Sequence of chain 1.C:
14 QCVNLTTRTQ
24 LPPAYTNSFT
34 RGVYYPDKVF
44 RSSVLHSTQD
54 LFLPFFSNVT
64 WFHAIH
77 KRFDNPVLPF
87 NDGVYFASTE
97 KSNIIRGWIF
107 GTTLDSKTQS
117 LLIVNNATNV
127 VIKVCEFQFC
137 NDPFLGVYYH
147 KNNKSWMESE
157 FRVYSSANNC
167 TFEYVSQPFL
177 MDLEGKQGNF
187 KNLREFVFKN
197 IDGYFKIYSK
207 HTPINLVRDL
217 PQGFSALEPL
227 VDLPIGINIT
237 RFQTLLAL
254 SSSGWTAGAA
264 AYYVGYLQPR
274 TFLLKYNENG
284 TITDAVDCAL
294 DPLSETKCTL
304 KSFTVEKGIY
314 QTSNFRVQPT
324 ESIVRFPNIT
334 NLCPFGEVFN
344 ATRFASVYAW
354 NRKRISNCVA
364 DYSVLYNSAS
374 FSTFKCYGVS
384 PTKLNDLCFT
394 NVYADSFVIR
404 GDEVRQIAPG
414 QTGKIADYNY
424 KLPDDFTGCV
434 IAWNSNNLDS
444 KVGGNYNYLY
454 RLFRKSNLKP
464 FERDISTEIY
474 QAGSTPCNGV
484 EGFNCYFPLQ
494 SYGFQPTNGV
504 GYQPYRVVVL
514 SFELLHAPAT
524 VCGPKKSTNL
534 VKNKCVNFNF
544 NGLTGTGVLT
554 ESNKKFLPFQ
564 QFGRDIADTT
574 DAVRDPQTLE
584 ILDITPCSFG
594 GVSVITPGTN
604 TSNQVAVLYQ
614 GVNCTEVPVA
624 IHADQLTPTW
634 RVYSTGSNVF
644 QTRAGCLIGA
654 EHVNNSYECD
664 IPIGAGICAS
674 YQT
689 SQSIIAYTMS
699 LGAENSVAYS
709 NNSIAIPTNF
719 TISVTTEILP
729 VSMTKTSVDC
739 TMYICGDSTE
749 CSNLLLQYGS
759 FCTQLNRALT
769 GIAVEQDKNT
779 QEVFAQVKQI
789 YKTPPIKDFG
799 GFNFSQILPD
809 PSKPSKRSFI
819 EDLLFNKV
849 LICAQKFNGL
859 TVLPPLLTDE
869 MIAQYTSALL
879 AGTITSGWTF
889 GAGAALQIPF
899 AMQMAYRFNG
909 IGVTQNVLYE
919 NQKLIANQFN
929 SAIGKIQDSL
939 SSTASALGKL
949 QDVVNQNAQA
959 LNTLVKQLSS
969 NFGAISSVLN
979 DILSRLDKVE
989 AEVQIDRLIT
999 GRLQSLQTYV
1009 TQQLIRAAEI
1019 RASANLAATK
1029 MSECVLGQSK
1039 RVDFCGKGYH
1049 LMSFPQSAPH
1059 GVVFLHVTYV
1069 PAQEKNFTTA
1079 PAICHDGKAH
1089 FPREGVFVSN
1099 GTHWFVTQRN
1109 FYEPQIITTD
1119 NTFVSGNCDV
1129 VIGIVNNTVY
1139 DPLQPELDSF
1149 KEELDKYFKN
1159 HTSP

The protein below binds the small molecule below.
Small molecule (SMILES): CC(=O)N[C@H]1[C@H](O[C@H]2[C@H](O)[C@@H](NC(C)=O)CO[C@@H]2CO)O[C@H](CO)[C@@H](O)[C@@H]1O

Binding-site contacts:
Ligand atom C5 contacts residue VAL171 of chain 1.C at 4.4 Å (hydrophobic).
Ligand atom C1 contacts residue ASN122 of chain 1.C at 1.4 Å.
Ligand atom C6 contacts residue VAL127 of chain 1.C at 4.5 Å (hydrophobic).
Ligand atom O7 contacts residue GLU154 of chain 1.C at 3.9 Å.
Ligand atom C8 contacts residue VAL171 of chain 1.C at 3.7 Å (hydrophobic).
Ligand atom O3 contacts residue ASN125 of chain 1.C at 4.4 Å.
Ligand atom O7 contacts residue VAL171 of chain 1.C at 3.6 Å.
Ligand atom C2 contacts residue ASN125 of chain 1.C at 3.8 Å.
Ligand atom C7 contacts residue GLU154 of chain 1.C at 3.9 Å.
Ligand atom C7 contacts residue THR124 of chain 1.C at 3.7 Å.
Ligand atom C5 contacts residue ASN122 of chain 1.C at 3.7 Å.
Ligand atom O4 contacts residue ASN125 of chain 1.C at 3.8 Å.
Ligand atom C4 contacts residue ASN122 of chain 1.C at 4.3 Å.
Ligand atom C8 contacts residue ASN122 of chain 1.C at 4.1 Å.
Ligand atom C4 contacts residue ASN125 of chain 1.C at 3.7 Å.
Ligand atom C3 contacts residue THR124 of chain 1.C at 4.2 Å.
Ligand atom O7 contacts residue ASN122 of chain 1.C at 3.7 Å.
Ligand atom C7 contacts residue VAL171 of chain 1.C at 4.1 Å (hydrophobic).
Ligand atom C8 contacts residue THR124 of chain 1.C at 3.2 Å.
Ligand atom O5 contacts residue ASN125 of chain 1.C at 3.9 Å.
Ligand atom C5 contacts residue ASN125 of chain 1.C at 3.4 Å.
Ligand atom O3 contacts residue THR124 of chain 1.C at 4.4 Å.
Ligand atom N2 contacts residue ASN122 of chain 1.C at 2.8 Å (h-bond).
Ligand atom C3 contacts residue ASN125 of chain 1.C at 3.3 Å.
Ligand atom C8 contacts residue GLU154 of chain 1.C at 3.6 Å.
Ligand atom C2 contacts residue ASN122 of chain 1.C at 2.5 Å.
Ligand atom C7 contacts residue ASN122 of chain 1.C at 3.4 Å.
Ligand atom C3 contacts residue ASN122 of chain 1.C at 3.8 Å.
Ligand atom C1 contacts residue ASN125 of chain 1.C at 3.5 Å.
Ligand atom O5 contacts residue ASN122 of chain 1.C at 2.4 Å (h-bond).
Ligand atom O5 contacts residue VAL127 of chain 1.C at 4.3 Å.
Ligand atom C8 contacts residue ALA123 of chain 1.C at 3.7 Å (hydrophobic).
Ligand atom N2 contacts residue ASN125 of chain 1.C at 4.1 Å.
Ligand atom C6 contacts residue VAL171 of chain 1.C at 4.2 Å (hydrophobic).
Ligand atom C2 contacts residue THR124 of chain 1.C at 4.2 Å.
Ligand atom N2 contacts residue THR124 of chain 1.C at 3.2 Å.